Sequence of chain 1.A:
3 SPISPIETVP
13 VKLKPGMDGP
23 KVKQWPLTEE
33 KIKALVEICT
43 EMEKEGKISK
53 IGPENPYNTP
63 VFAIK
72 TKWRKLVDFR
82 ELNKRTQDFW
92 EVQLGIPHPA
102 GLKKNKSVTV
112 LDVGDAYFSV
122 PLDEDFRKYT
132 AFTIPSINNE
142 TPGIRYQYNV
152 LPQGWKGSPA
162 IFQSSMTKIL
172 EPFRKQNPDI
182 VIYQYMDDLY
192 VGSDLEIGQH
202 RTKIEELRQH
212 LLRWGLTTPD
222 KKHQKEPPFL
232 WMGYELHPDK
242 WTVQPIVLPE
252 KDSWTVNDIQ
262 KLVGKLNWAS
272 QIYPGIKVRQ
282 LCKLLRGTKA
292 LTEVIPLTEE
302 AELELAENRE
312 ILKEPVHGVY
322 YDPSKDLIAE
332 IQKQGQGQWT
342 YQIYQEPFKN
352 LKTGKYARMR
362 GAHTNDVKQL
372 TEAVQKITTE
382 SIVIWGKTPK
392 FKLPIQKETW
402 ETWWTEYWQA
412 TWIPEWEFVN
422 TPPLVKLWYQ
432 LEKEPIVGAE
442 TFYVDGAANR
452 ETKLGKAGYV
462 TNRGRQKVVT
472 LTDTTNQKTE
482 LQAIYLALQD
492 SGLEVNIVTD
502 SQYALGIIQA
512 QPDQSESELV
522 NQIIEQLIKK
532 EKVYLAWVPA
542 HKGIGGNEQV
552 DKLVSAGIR

Binding-site contacts:
Ligand atom CL2 contacts residue PRO98 of chain 1.A at 3.5 Å.
Ligand atom N20 contacts residue PRO239 of chain 1.A at 3.7 Å.
Ligand atom C2 contacts residue ASN106 of chain 1.A at 3.4 Å.
Ligand atom O contacts residue TYR191 of chain 1.A at 3.1 Å.
Ligand atom C11 contacts residue TYR191 of chain 1.A at 3.6 Å (hydrophobic).
Ligand atom C21 contacts residue PRO239 of chain 1.A at 3.7 Å (hydrophobic).
Ligand atom C10 contacts residue LEU237 of chain 1.A at 3.7 Å (hydrophobic).
Ligand atom C1 contacts residue ASN106 of chain 1.A at 3.2 Å.
Ligand atom N17 contacts residue VAL109 of chain 1.A at 3.5 Å.
Ligand atom CL1 contacts residue VAL192 of chain 1.A at 3.7 Å.
Ligand atom C23 contacts residue HIS238 of chain 1.A at 3.2 Å.
Ligand atom C22 contacts residue HIS238 of chain 1.A at 3.6 Å.
Ligand atom C9 contacts residue LEU237 of chain 1.A at 3.5 Å (hydrophobic).
Ligand atom N26 contacts residue VAL111 of chain 1.A at 3.7 Å.
Ligand atom C22 contacts residue LEU237 of chain 1.A at 3.6 Å (hydrophobic).
Ligand atom C14 contacts residue TYR321 of chain 1.A at 3.4 Å (hydrophobic).
Ligand atom N16 contacts residue ASN106 of chain 1.A at 3.0 Å (h-bond).
Ligand atom C7 contacts residue TYR191 of chain 1.A at 3.2 Å (hydrophobic).
Ligand atom C18 contacts residue VAL109 of chain 1.A at 3.6 Å (hydrophobic).
Ligand atom CL1 contacts residue TYR184 of chain 1.A at 3.4 Å.
Ligand atom CL1 contacts residue GLY193 of chain 1.A at 3.5 Å.
Ligand atom C8 contacts residue TYR191 of chain 1.A at 3.6 Å (hydrophobic).
Ligand atom N12 contacts residue LEU103 of chain 1.A at 3.4 Å.
Ligand atom CL1 contacts residue TYR191 of chain 1.A at 3.4 Å.
Ligand atom N17 contacts residue ASN106 of chain 1.A at 2.9 Å (h-bond).
Ligand atom CL3 contacts residue VAL111 of chain 1.A at 3.6 Å.
Ligand atom N contacts residue LEU103 of chain 1.A at 3.8 Å.
Ligand atom N13 contacts residue LEU103 of chain 1.A at 3.5 Å.
Ligand atom C24 contacts residue LEU237 of chain 1.A at 3.3 Å (hydrophobic).
Ligand atom C2 contacts residue VAL109 of chain 1.A at 3.6 Å (hydrophobic).
Ligand atom CL3 contacts residue PHE230 of chain 1.A at 3.6 Å.
Ligand atom C6 contacts residue TYR191 of chain 1.A at 3.7 Å (hydrophobic).
Ligand atom N16 contacts residue LYS105 of chain 1.A at 3.6 Å.
Ligand atom C2 contacts residue LYS104 of chain 1.A at 3.4 Å.
Ligand atom C22 contacts residue PHE230 of chain 1.A at 3.6 Å (hydrophobic).
Ligand atom C24 contacts residue TRP232 of chain 1.A at 3.5 Å (hydrophobic).
Ligand atom C10 contacts residue TRP232 of chain 1.A at 3.7 Å (hydrophobic).
Ligand atom C14 contacts residue LYS104 of chain 1.A at 3.7 Å.
Ligand atom N26 contacts residue TYR191 of chain 1.A at 3.4 Å.
Ligand atom C10 contacts residue TYR191 of chain 1.A at 3.7 Å (hydrophobic).

A small-molecule ligand and the protein it binds are described below.
Small molecule (SMILES): NCc1cc(Cl)cc(Oc2c(Cl)ccc3c2nnn3Cc2[nH]nc3ncccc23)c1Cl